A protein and the small-molecule ligand that binds it are described below.
Small molecule (SMILES): CC(=O)N[C@@H]1[C@@H](O)[C@H](O)[C@@H](CO)O[C@H]1O

Binding-site contacts:
Ligand atom O5 contacts residue ASN238 of chain 1.KA at 2.4 Å (h-bond).
Ligand atom C2 contacts residue ASN238 of chain 1.KA at 2.4 Å.
Ligand atom C7 contacts residue ASN238 of chain 1.KA at 3.1 Å.
Ligand atom O7 contacts residue ASN238 of chain 1.KA at 3.1 Å (h-bond).
Ligand atom C8 contacts residue LEU239 of chain 1.KA at 4.0 Å (hydrophobic).
Ligand atom C3 contacts residue ASN238 of chain 1.KA at 3.8 Å.
Ligand atom C1 contacts residue ASN238 of chain 1.KA at 1.4 Å.
Ligand atom C8 contacts residue ASN238 of chain 1.KA at 4.3 Å.
Ligand atom O7 contacts residue ILE237 of chain 1.KA at 4.5 Å.
Ligand atom C5 contacts residue ASN238 of chain 1.KA at 3.7 Å.
Ligand atom C8 contacts residue ILE170 of chain 1.KA at 4.2 Å (hydrophobic).
Ligand atom C4 contacts residue ASN238 of chain 1.KA at 4.2 Å.
Ligand atom C8 contacts residue THR240 of chain 1.KA at 4.5 Å.
Ligand atom N2 contacts residue THR240 of chain 1.KA at 4.5 Å.
Ligand atom C8 contacts residue THR171 of chain 1.KA at 3.7 Å.
Ligand atom C1 contacts residue VAL212 of chain 1.KA at 4.4 Å (hydrophobic).
Ligand atom O5 contacts residue VAL212 of chain 1.KA at 3.8 Å.
Ligand atom C7 contacts residue LEU239 of chain 1.KA at 4.4 Å (hydrophobic).
Ligand atom N2 contacts residue ASN238 of chain 1.KA at 2.8 Å (h-bond).

Sequence of chain 1.KA:
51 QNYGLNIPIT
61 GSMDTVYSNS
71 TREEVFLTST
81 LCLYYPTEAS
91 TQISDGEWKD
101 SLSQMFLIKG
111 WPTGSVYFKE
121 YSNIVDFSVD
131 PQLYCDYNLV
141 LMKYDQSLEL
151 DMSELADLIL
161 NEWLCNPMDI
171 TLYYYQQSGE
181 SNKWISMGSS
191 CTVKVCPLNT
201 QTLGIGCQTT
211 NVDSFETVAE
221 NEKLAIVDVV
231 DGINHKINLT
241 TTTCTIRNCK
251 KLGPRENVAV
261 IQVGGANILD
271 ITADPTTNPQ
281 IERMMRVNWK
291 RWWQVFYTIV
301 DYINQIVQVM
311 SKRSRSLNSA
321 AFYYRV